Sequence of chain 3.F:
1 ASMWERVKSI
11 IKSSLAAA

A small-molecule ligand and the protein it binds are described below.
Small molecule (SMILES): Nc1ccn([C@@H]2O[C@H](CO[P](=O)(O)O[C@H]3[C@@H](O)[C@H](n4ccc(=O)[nH]c4=O)O[C@@H]3CO[P](=O)(O)O[C@H]3[C@@H](O)[C@H](n4cnc5c(N)ncnc54)O[C@@H]3CO)[C@@H](O[P](=O)(O)OC[C@H]3O[C@@H](n4ccc(=O)[nH]c4=O)[C@H](O)[C@@H]3O)[C@H]2O)c(=O)n1.O=c1ccn([C@@H]2O[C@H](CO[P](=O)(O)O[C@H]3[C@@H](O)[C@H](n4ccc(=O)[nH]c4=O)O[C@@H]3CO[P](=O)(O)O[C@H]3[C@@H](O)[C@H](n4ccc(=O)[nH]c4=O)O[C@@H]3CO)[C@@H](O)[C@H]2O)c(=O)[nH]1

Sequence of chain 42.C:
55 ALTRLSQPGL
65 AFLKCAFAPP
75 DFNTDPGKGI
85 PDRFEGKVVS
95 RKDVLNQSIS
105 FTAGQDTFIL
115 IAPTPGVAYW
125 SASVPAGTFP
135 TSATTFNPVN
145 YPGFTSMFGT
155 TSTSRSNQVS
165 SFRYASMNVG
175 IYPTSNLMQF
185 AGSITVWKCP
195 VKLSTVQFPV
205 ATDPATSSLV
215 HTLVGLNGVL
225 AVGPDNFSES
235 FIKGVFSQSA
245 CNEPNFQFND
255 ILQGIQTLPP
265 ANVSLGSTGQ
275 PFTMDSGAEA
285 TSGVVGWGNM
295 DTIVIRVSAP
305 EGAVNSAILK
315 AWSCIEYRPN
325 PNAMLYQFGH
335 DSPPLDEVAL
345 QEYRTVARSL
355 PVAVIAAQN

Binding-site contacts:
Ligand atom OP1 contacts residue LYS8 of chain 3.F at 3.1 Å.
Ligand atom N3 contacts residue U1 of chain 42.G at 3.9 Å.
Ligand atom C2 contacts residue GLN61 of chain 3.C at 3.9 Å.
Ligand atom N1 contacts residue U5 of chain 42.G at 3.7 Å.
Ligand atom O4 contacts residue U1 of chain 42.G at 2.8 Å (h-bond).
Ligand atom C4 contacts residue U5 of chain 42.G at 3.7 Å.
Ligand atom O2' contacts residue THR57 of chain 3.C at 3.2 Å.
Ligand atom OP1 contacts residue LEU56 of chain 3.C at 2.8 Å.
Ligand atom C5 contacts residue U5 of chain 42.G at 3.9 Å.
Ligand atom C2 contacts residue U3 of chain 42.G at 3.8 Å.
Ligand atom C6 contacts residue U5 of chain 42.G at 3.6 Å.
Ligand atom O2' contacts residue LEU64 of chain 3.C at 3.9 Å.
Ligand atom N3 contacts residue U5 of chain 42.G at 3.6 Å.
Ligand atom O2 contacts residue U2 of chain 42.G at 3.6 Å.
Ligand atom N1 contacts residue U2 of chain 42.G at 2.8 Å.
Ligand atom O4 contacts residue U5 of chain 42.G at 2.8 Å (h-bond).
Ligand atom C4 contacts residue U1 of chain 42.G at 3.7 Å.
Ligand atom C6 contacts residue U2 of chain 42.G at 3.4 Å.
Ligand atom N3 contacts residue GLN61 of chain 3.C at 3.6 Å.
Ligand atom O4 contacts residue A4 of chain 42.G at 2.6 Å (h-bond).
Ligand atom N3 contacts residue U1 of chain 42.G at 3.8 Å.
Ligand atom N3 contacts residue C6 of chain 42.G at 3.2 Å (h-bond).
Ligand atom C2 contacts residue A4 of chain 42.G at 3.9 Å.
Ligand atom C4 contacts residue A4 of chain 42.G at 3.2 Å.
Ligand atom C6 contacts residue A4 of chain 42.G at 3.7 Å.
Ligand atom OP1 contacts residue LYS68 of chain 3.C at 3.2 Å (salt-bridge).
Ligand atom OP2 contacts residue LYS8 of chain 3.F at 3.8 Å.
Ligand atom OP1 contacts residue LYS12 of chain 3.F at 3.9 Å.
Ligand atom C2 contacts residue U1 of chain 42.G at 3.9 Å.
Ligand atom N1 contacts residue U3 of chain 42.G at 3.8 Å.
Ligand atom N3 contacts residue U2 of chain 42.G at 3.6 Å.
Ligand atom C5 contacts residue A4 of chain 42.G at 2.8 Å.
Ligand atom O2 contacts residue U1 of chain 42.G at 2.9 Å (h-bond).
Ligand atom O2 contacts residue GLN61 of chain 3.C at 3.9 Å.
Ligand atom O2 contacts residue C6 of chain 42.G at 2.9 Å (h-bond).
Ligand atom N3 contacts residue A4 of chain 42.G at 3.8 Å.
Ligand atom N6 contacts residue U2 of chain 42.G at 2.6 Å (h-bond).
Ligand atom C2 contacts residue C6 of chain 42.G at 3.4 Å.
Ligand atom OP1 contacts residue PHE76 of chain 3.C at 3.7 Å.
Ligand atom C2 contacts residue U2 of chain 42.G at 3.6 Å.

Sequence of chain 3.C:
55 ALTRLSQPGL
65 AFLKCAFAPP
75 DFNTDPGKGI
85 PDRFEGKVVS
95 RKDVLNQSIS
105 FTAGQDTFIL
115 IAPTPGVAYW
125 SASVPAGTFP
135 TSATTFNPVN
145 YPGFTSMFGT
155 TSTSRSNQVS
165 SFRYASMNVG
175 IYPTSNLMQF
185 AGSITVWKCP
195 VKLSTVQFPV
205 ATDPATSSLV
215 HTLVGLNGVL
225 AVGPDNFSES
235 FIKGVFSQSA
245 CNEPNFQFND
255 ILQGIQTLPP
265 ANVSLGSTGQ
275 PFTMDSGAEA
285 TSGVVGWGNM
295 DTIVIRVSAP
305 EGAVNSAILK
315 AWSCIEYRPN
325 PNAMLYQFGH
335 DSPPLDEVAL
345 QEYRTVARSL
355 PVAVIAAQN